Binding-site contacts:
Ligand atom C5 contacts residue ASN23 of chain 1.D at 3.7 Å.
Ligand atom C3 contacts residue ASN23 of chain 1.D at 3.8 Å.
Ligand atom O5 contacts residue ASN23 of chain 1.D at 2.4 Å (h-bond).
Ligand atom N2 contacts residue ASN23 of chain 1.D at 2.8 Å (h-bond).
Ligand atom O6 contacts residue ASN23 of chain 1.D at 4.1 Å.
Ligand atom C8 contacts residue ASN23 of chain 1.D at 4.3 Å.
Ligand atom C4 contacts residue ASN23 of chain 1.D at 4.3 Å.
Ligand atom C1 contacts residue ASN23 of chain 1.D at 1.4 Å.
Ligand atom C2 contacts residue ASN23 of chain 1.D at 2.4 Å.
Ligand atom O7 contacts residue ASN23 of chain 1.D at 3.2 Å (h-bond).
Ligand atom O7 contacts residue THR15 of chain 1.D at 4.5 Å.
Ligand atom C7 contacts residue ASN23 of chain 1.D at 3.2 Å.

The small molecule below binds the protein below.
Small molecule (SMILES): CC(=O)N[C@H]1[C@H](O[C@H]2[C@H](O)[C@@H](NC(C)=O)CO[C@@H]2CO)O[C@H](CO)[C@@H](O)[C@@H]1O

Sequence of chain 1.D:
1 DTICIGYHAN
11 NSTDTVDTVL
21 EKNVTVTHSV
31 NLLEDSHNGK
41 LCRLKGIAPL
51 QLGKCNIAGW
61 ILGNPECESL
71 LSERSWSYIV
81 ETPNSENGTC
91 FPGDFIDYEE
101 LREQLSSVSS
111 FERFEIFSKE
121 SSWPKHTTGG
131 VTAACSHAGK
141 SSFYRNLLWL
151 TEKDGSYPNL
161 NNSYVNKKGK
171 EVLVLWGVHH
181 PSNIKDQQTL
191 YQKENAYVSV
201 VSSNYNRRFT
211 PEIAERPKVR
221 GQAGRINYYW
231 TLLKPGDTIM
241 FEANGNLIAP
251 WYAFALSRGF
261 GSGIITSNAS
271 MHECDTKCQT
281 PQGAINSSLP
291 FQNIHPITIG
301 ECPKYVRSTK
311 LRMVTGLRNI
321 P